This protein binds this small molecule.
Small molecule (SMILES): CO[C@H]1CCN(c2nccc(Nc3cc4c(cn3)nc(C)n4C(C)C)n2)C[C@H]1F

Sequence of chain 1.A:
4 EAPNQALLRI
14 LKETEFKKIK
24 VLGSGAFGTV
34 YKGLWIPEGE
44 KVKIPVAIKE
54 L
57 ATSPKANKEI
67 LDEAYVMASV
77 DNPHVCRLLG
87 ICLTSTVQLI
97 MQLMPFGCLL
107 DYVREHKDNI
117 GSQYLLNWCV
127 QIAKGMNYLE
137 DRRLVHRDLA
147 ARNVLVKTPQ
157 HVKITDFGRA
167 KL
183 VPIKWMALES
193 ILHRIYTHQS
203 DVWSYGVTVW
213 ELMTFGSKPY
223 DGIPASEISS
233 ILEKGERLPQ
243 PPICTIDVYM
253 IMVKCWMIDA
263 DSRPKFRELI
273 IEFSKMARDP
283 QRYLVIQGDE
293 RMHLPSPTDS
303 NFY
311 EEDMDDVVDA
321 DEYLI

Binding-site contacts:
Ligand atom F27 contacts residue GLU69 of chain 1.A at 3.5 Å.
Ligand atom C16 contacts residue MET97 of chain 1.A at 3.7 Å (hydrophobic).
Ligand atom C15 contacts residue LEU151 of chain 1.A at 3.4 Å (hydrophobic).
Ligand atom N14 contacts residue LEU151 of chain 1.A at 3.9 Å.
Ligand atom C7 contacts residue LEU151 of chain 1.A at 3.8 Å (hydrophobic).
Ligand atom C16 contacts residue GLN98 of chain 1.A at 3.2 Å.
Ligand atom C1 contacts residue LEU25 of chain 1.A at 3.7 Å (hydrophobic).
Ligand atom F27 contacts residue MET97 of chain 1.A at 3.5 Å.
Ligand atom N6 contacts residue ALA50 of chain 1.A at 3.9 Å.
Ligand atom C29 contacts residue ASP162 of chain 1.A at 3.7 Å.
Ligand atom F27 contacts residue LYS52 of chain 1.A at 3.4 Å.
Ligand atom N14 contacts residue ALA50 of chain 1.A at 3.1 Å.
Ligand atom N18 contacts residue THR161 of chain 1.A at 2.7 Å (h-bond).
Ligand atom C25 contacts residue GLU69 of chain 1.A at 3.6 Å.
Ligand atom C15 contacts residue GLN98 of chain 1.A at 3.5 Å.
Ligand atom N18 contacts residue MET73 of chain 1.A at 3.7 Å.
Ligand atom N6 contacts residue LEU99 of chain 1.A at 3.8 Å.
Ligand atom N20 contacts residue LEU151 of chain 1.A at 3.3 Å.
Ligand atom C7 contacts residue MET100 of chain 1.A at 3.8 Å (hydrophobic).
Ligand atom C17 contacts residue CYS82 of chain 1.A at 3.7 Å (hydrophobic).
Ligand atom C17 contacts residue MET73 of chain 1.A at 3.6 Å (hydrophobic).
Ligand atom C4 contacts residue MET100 of chain 1.A at 3.5 Å (hydrophobic).
Ligand atom C5 contacts residue LEU99 of chain 1.A at 3.9 Å (hydrophobic).
Ligand atom N14 contacts residue GLN98 of chain 1.A at 3.0 Å (h-bond).
Ligand atom N20 contacts residue MET97 of chain 1.A at 3.8 Å.
Ligand atom N6 contacts residue MET100 of chain 1.A at 2.9 Å (h-bond).
Ligand atom C24 contacts residue ASP162 of chain 1.A at 3.7 Å.
Ligand atom N18 contacts residue MET97 of chain 1.A at 3.7 Å.
Ligand atom C26 contacts residue THR161 of chain 1.A at 3.4 Å.
Ligand atom C7 contacts residue ALA50 of chain 1.A at 3.6 Å (hydrophobic).
Ligand atom O28 contacts residue LYS52 of chain 1.A at 3.1 Å (salt-bridge).
Ligand atom C5 contacts residue LEU25 of chain 1.A at 3.8 Å (hydrophobic).
Ligand atom C5 contacts residue MET100 of chain 1.A at 2.8 Å (hydrophobic).
Ligand atom C17 contacts residue THR161 of chain 1.A at 3.3 Å.
Ligand atom C4 contacts residue LEU25 of chain 1.A at 3.8 Å (hydrophobic).
Ligand atom C19 contacts residue LEU151 of chain 1.A at 3.6 Å (hydrophobic).
Ligand atom C29 contacts residue LYS52 of chain 1.A at 3.7 Å.
Ligand atom C8 contacts residue LEU151 of chain 1.A at 3.6 Å (hydrophobic).
Ligand atom C26 contacts residue ASP162 of chain 1.A at 3.8 Å.
Ligand atom C19 contacts residue THR161 of chain 1.A at 3.7 Å.